Sequence of chain 1.A:
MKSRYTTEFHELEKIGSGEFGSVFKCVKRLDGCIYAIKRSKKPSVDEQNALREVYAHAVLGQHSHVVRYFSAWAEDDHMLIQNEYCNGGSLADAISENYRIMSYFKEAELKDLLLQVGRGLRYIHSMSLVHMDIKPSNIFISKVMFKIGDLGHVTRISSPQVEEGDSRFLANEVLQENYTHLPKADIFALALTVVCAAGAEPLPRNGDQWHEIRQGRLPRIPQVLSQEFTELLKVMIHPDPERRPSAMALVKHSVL

This protein binds this small molecule.
Small molecule (SMILES): O=C(O)CCn1c2ccc(O)cc2c2c3c(c(-c4ccccc4)cc21)C(=O)NC3=O

Binding-site contacts:
Ligand atom C20 contacts residue GLY94 of chain 1.A at 3.8 Å.
Ligand atom C9 contacts residue LYS40 of chain 1.A at 3.6 Å.
Ligand atom C17 contacts residue ILE17 of chain 1.A at 3.8 Å (hydrophobic).
Ligand atom N1 contacts residue ALA38 of chain 1.A at 3.6 Å.
Ligand atom C2 contacts residue PHE145 of chain 1.A at 3.7 Å (hydrophobic).
Ligand atom O2 contacts residue VAL72 of chain 1.A at 3.4 Å.
Ligand atom C15 contacts residue PHE145 of chain 1.A at 3.7 Å (hydrophobic).
Ligand atom O1 contacts residue CYS91 of chain 1.A at 2.7 Å (h-bond).
Ligand atom C6 contacts residue ALA38 of chain 1.A at 3.8 Å (hydrophobic).
Ligand atom C10 contacts residue GLU58 of chain 1.A at 3.5 Å.
Ligand atom C1 contacts residue PHE145 of chain 1.A at 3.6 Å (hydrophobic).
Ligand atom N1 contacts residue VAL72 of chain 1.A at 3.7 Å.
Ligand atom O1 contacts residue GLU89 of chain 1.A at 3.4 Å (salt-bridge).
Ligand atom C22 contacts residue GLY18 of chain 1.A at 3.7 Å.
Ligand atom O3 contacts residue CYS91 of chain 1.A at 2.6 Å (h-bond).
Ligand atom C18 contacts residue ILE17 of chain 1.A at 3.8 Å (hydrophobic).
Ligand atom C16 contacts residue ILE17 of chain 1.A at 3.6 Å (hydrophobic).
Ligand atom C4 contacts residue PHE145 of chain 1.A at 3.8 Å (hydrophobic).
Ligand atom O2 contacts residue ASN88 of chain 1.A at 3.2 Å (h-bond).
Ligand atom C19 contacts residue CYS91 of chain 1.A at 3.4 Å (hydrophobic).
Ligand atom C5 contacts residue GLU89 of chain 1.A at 3.4 Å.
Ligand atom C5 contacts residue ALA38 of chain 1.A at 3.6 Å (hydrophobic).
Ligand atom O3 contacts residue TYR90 of chain 1.A at 3.5 Å.
Ligand atom C15 contacts residue ILE17 of chain 1.A at 3.5 Å (hydrophobic).
Ligand atom C6 contacts residue GLU89 of chain 1.A at 3.8 Å.
Ligand atom O3 contacts residue GLY94 of chain 1.A at 3.4 Å (h-bond).
Ligand atom C21 contacts residue PHE145 of chain 1.A at 3.8 Å (hydrophobic).
Ligand atom C11 contacts residue ASP175 of chain 1.A at 3.6 Å.
Ligand atom O1 contacts residue TYR90 of chain 1.A at 3.5 Å.
Ligand atom C19 contacts residue GLY94 of chain 1.A at 3.7 Å.
Ligand atom O5 contacts residue GLY18 of chain 1.A at 3.8 Å.
Ligand atom N2 contacts residue PHE145 of chain 1.A at 3.7 Å.
Ligand atom O4 contacts residue SER142 of chain 1.A at 3.5 Å (h-bond).
Ligand atom C14 contacts residue PHE145 of chain 1.A at 3.4 Å (hydrophobic).
Ligand atom C10 contacts residue LYS40 of chain 1.A at 3.6 Å.
Ligand atom N1 contacts residue GLU89 of chain 1.A at 2.6 Å (salt-bridge).
Ligand atom C4 contacts residue ALA38 of chain 1.A at 3.8 Å (hydrophobic).
Ligand atom C13 contacts residue PHE145 of chain 1.A at 3.4 Å (hydrophobic).
Ligand atom C22 contacts residue ILE17 of chain 1.A at 3.4 Å (hydrophobic).
Ligand atom C17 contacts residue CYS91 of chain 1.A at 3.4 Å (hydrophobic).